Binding-site contacts:
Ligand atom C34 contacts residue SER82 of chain 1.A at 3.6 Å.
Ligand atom C7 contacts residue VAL48 of chain 1.A at 3.3 Å (hydrophobic).
Ligand atom C36 contacts residue GLY49 of chain 1.B at 3.7 Å.
Ligand atom O39 contacts residue ASP30 of chain 1.A at 3.3 Å (salt-bridge).
Ligand atom O41 contacts residue VAL48 of chain 1.B at 3.5 Å (h-bond).
Ligand atom C35 contacts residue PRO81 of chain 1.A at 3.0 Å (hydrophobic).
Ligand atom C12 contacts residue GLY27 of chain 1.A at 3.7 Å.
Ligand atom O28 contacts residue ALA28 of chain 1.B at 3.8 Å.
Ligand atom N20 contacts residue GLY27 of chain 1.B at 3.2 Å (h-bond).
Ligand atom O10 contacts residue ILE50 of chain 1.B at 3.6 Å.
Ligand atom C32 contacts residue ASP25 of chain 1.A at 3.1 Å.
Ligand atom C4 contacts residue ALA28 of chain 1.A at 3.5 Å (hydrophobic).
Ligand atom C31 contacts residue VAL48 of chain 1.B at 3.5 Å (hydrophobic).
Ligand atom O18 contacts residue ASP25 of chain 1.A at 2.7 Å (salt-bridge).
Ligand atom C29 contacts residue ASP29 of chain 1.B at 3.7 Å.
Ligand atom C40 contacts residue ASP30 of chain 1.A at 3.0 Å.
Ligand atom C27 contacts residue ASP29 of chain 1.B at 3.5 Å.
Ligand atom C33 contacts residue GLY27 of chain 1.B at 3.4 Å.
Ligand atom C16 contacts residue ASP25 of chain 1.A at 3.2 Å.
Ligand atom O18 contacts residue GLY27 of chain 1.B at 3.3 Å.
Ligand atom O23 contacts residue ALA28 of chain 1.B at 3.6 Å.
Ligand atom C42 contacts residue VAL48 of chain 1.B at 3.4 Å (hydrophobic).
Ligand atom O18 contacts residue ASP25 of chain 1.B at 2.7 Å (salt-bridge).
Ligand atom C6 contacts residue VAL48 of chain 1.A at 3.0 Å (hydrophobic).
Ligand atom C36 contacts residue PRO81 of chain 1.A at 3.0 Å (hydrophobic).
Ligand atom C3 contacts residue ALA28 of chain 1.A at 3.5 Å (hydrophobic).
Ligand atom O9 contacts residue ILE50 of chain 1.B at 3.5 Å.
Ligand atom O9 contacts residue ILE84 of chain 1.A at 3.7 Å.
Ligand atom C17 contacts residue ASP25 of chain 1.A at 3.4 Å.
Ligand atom C30 contacts residue VAL48 of chain 1.B at 3.3 Å (hydrophobic).
Ligand atom O26 contacts residue ASP29 of chain 1.B at 3.3 Å (salt-bridge).
Ligand atom C4 contacts residue ILE84 of chain 1.A at 3.3 Å (hydrophobic).
Ligand atom O18 contacts residue ALA28 of chain 1.B at 3.8 Å.
Ligand atom O26 contacts residue ASP30 of chain 1.B at 3.2 Å (salt-bridge).
Ligand atom C40 contacts residue ASP29 of chain 1.A at 3.6 Å.
Ligand atom O28 contacts residue ASP29 of chain 1.B at 2.7 Å (salt-bridge).
Ligand atom C33 contacts residue LEU23 of chain 1.A at 3.8 Å (hydrophobic).
Ligand atom C32 contacts residue GLY27 of chain 1.B at 3.7 Å.
Ligand atom C17 contacts residue ASP25 of chain 1.B at 3.3 Å.
Ligand atom O10 contacts residue GLY49 of chain 1.A at 3.0 Å.

Sequence of chain 1.B:
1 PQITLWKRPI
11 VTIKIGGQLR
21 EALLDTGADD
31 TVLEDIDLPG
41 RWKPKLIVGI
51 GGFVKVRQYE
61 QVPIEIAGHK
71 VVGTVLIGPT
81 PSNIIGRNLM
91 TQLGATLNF

A protein and the small-molecule ligand that binds it are described below.
Small molecule (SMILES): COc1ccc(S(=O)(=O)N(CC(C)C)C[C@@H](O)[C@H](Cc2ccccc2)NC(=O)O[C@H]2CO[C@H]3OC[C@H](OC)[C@H]32)cc1

Sequence of chain 1.A:
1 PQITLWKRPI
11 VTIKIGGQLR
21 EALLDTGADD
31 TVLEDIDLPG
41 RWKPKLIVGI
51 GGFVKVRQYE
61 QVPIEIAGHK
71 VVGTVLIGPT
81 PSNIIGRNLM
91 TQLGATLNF